Binding-site contacts:
Ligand atom O3 contacts residue GLU281 of chain 1.B at 3.1 Å (salt-bridge).
Ligand atom C3 contacts residue ASN282 of chain 1.B at 3.4 Å.
Ligand atom N2 contacts residue GLU281 of chain 1.B at 3.7 Å.
Ligand atom C8 contacts residue ASN280 of chain 1.B at 3.2 Å.
Ligand atom O7 contacts residue ASN280 of chain 1.B at 4.4 Å.
Ligand atom C2 contacts residue ASN282 of chain 1.B at 3.7 Å.
Ligand atom C4 contacts residue GLU281 of chain 1.B at 4.4 Å.
Ligand atom O5 contacts residue ASN282 of chain 1.B at 3.6 Å (h-bond).
Ligand atom C3 contacts residue GLU281 of chain 1.B at 3.2 Å.
Ligand atom C7 contacts residue ASN280 of chain 1.B at 3.8 Å.
Ligand atom N2 contacts residue ASN282 of chain 1.B at 4.2 Å.
Ligand atom N2 contacts residue ASN280 of chain 1.B at 4.2 Å.
Ligand atom C4 contacts residue ASN282 of chain 1.B at 3.7 Å.
Ligand atom C6 contacts residue ASN282 of chain 1.B at 4.3 Å.
Ligand atom C2 contacts residue GLU281 of chain 1.B at 4.1 Å.
Ligand atom C5 contacts residue ASN282 of chain 1.B at 3.1 Å.
Ligand atom C1 contacts residue ASN282 of chain 1.B at 3.2 Å.
Ligand atom O4 contacts residue ASN282 of chain 1.B at 3.9 Å.
Ligand atom O4 contacts residue GLU281 of chain 1.B at 4.4 Å.

The small molecule below binds the protein below.
Small molecule (SMILES): CC(=O)N[C@@H]1[C@@H](O)[C@H](O)[C@@H](CO)O[C@H]1O

Sequence of chain 1.B:
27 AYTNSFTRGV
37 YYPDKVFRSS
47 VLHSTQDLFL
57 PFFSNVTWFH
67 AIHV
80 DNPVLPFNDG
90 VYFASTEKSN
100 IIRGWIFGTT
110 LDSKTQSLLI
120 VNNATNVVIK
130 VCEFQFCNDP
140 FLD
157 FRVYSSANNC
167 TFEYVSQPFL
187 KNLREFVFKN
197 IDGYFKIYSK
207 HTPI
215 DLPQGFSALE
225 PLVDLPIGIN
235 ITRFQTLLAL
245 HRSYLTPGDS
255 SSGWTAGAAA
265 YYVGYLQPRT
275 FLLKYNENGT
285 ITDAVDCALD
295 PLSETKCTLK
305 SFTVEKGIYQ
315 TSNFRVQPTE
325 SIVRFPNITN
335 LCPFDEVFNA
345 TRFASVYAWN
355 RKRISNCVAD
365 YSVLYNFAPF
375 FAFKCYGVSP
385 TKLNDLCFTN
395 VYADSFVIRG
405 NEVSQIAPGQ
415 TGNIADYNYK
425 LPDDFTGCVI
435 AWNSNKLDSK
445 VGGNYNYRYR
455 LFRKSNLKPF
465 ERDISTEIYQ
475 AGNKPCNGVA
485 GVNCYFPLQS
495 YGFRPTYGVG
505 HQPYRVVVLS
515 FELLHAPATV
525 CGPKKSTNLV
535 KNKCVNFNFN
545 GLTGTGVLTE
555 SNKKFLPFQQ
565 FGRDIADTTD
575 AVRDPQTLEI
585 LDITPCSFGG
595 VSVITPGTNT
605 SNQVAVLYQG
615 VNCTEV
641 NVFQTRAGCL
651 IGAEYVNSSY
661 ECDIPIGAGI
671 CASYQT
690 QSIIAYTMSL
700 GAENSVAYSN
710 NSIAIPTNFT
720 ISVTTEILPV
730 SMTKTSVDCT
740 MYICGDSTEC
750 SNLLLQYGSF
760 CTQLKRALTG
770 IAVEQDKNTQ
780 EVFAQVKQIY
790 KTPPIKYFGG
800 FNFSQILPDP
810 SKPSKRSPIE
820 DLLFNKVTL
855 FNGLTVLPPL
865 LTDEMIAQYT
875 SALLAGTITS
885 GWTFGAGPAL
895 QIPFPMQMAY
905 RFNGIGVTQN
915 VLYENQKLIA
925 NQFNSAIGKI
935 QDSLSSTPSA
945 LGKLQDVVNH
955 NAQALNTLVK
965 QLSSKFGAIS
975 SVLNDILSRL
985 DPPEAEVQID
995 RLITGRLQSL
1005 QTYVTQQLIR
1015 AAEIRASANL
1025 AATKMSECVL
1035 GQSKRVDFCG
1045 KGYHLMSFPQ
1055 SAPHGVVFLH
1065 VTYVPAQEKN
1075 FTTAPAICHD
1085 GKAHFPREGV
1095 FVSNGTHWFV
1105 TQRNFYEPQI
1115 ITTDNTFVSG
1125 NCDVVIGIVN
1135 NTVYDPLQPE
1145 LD